A small-molecule ligand and the protein it binds are described below.
Small molecule (SMILES): OC[C@H]1O[C@@H](O)[C@H](O)[C@@H](O)[C@H]1O

Sequence of chain 1.F:
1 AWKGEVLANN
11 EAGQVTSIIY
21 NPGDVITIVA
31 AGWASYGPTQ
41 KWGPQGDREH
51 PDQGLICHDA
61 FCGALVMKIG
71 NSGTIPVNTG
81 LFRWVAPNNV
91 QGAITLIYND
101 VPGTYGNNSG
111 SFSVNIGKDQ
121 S

Binding-site contacts:
Ligand atom C6 contacts residue GLN53 of chain 1.F at 3.6 Å.
Ligand atom C5 contacts residue HIS50 of chain 1.F at 4.1 Å.
Ligand atom C3 contacts residue CA1 of chain 1.BA at 3.6 Å.
Ligand atom C2 contacts residue PHB1 of chain 1.LA at 2.4 Å.
Ligand atom O4 contacts residue CA1 of chain 1.BA at 2.8 Å.
Ligand atom O3 contacts residue TYR36 of chain 1.F at 3.8 Å.
Ligand atom C2 contacts residue CA1 of chain 1.BA at 4.1 Å.
Ligand atom C4 contacts residue THR104 of chain 1.F at 3.7 Å.
Ligand atom O5 contacts residue HIS50 of chain 1.F at 3.4 Å (h-bond).
Ligand atom C2 contacts residue ASN107 of chain 1.F at 4.0 Å.
Ligand atom C6 contacts residue HIS50 of chain 1.F at 3.5 Å.
Ligand atom O5 contacts residue GLN53 of chain 1.F at 4.2 Å.
Ligand atom O3 contacts residue THR104 of chain 1.F at 3.4 Å.
Ligand atom C6 contacts residue ASP100 of chain 1.F at 3.9 Å.
Ligand atom O2 contacts residue ASN107 of chain 1.F at 3.2 Å (h-bond).
Ligand atom C3 contacts residue THR104 of chain 1.F at 4.1 Å.
Ligand atom C4 contacts residue CA1 of chain 1.BA at 3.6 Å.
Ligand atom C1 contacts residue PHB1 of chain 1.LA at 1.4 Å.
Ligand atom C6 contacts residue VAL101 of chain 1.F at 3.9 Å (hydrophobic).
Ligand atom O2 contacts residue PHB1 of chain 1.LA at 2.9 Å (h-bond).
Ligand atom O3 contacts residue ASN107 of chain 1.F at 3.4 Å (h-bond).
Ligand atom C1 contacts residue TYR36 of chain 1.F at 4.2 Å (hydrophobic).
Ligand atom O5 contacts residue PHB1 of chain 1.LA at 2.3 Å (h-bond).
Ligand atom O3 contacts residue CA1 of chain 1.BA at 2.8 Å.
Ligand atom C5 contacts residue GLN53 of chain 1.F at 3.7 Å.
Ligand atom O6 contacts residue HIS50 of chain 1.F at 2.7 Å (h-bond).
Ligand atom C3 contacts residue TYR36 of chain 1.F at 4.0 Å (hydrophobic).
Ligand atom C4 contacts residue ASP100 of chain 1.F at 3.7 Å.
Ligand atom O6 contacts residue PRO51 of chain 1.F at 4.1 Å.
Ligand atom O5 contacts residue TYR36 of chain 1.F at 3.7 Å.
Ligand atom O2 contacts residue TYR36 of chain 1.F at 4.0 Å.
Ligand atom O4 contacts residue TYR36 of chain 1.F at 3.3 Å (h-bond).
Ligand atom C4 contacts residue PHB1 of chain 1.LA at 4.2 Å.
Ligand atom C3 contacts residue PHB1 of chain 1.LA at 3.7 Å.
Ligand atom O4 contacts residue ASP100 of chain 1.F at 2.7 Å (salt-bridge).
Ligand atom O4 contacts residue THR104 of chain 1.F at 3.6 Å (h-bond).
Ligand atom O6 contacts residue GLN53 of chain 1.F at 2.6 Å (h-bond).
Ligand atom C2 contacts residue TYR36 of chain 1.F at 3.4 Å (hydrophobic).
Ligand atom C6 contacts residue CYS62 of chain 1.F at 4.2 Å (hydrophobic).
Ligand atom C5 contacts residue PHB1 of chain 1.LA at 3.6 Å.